Sequence of chain 1.E:
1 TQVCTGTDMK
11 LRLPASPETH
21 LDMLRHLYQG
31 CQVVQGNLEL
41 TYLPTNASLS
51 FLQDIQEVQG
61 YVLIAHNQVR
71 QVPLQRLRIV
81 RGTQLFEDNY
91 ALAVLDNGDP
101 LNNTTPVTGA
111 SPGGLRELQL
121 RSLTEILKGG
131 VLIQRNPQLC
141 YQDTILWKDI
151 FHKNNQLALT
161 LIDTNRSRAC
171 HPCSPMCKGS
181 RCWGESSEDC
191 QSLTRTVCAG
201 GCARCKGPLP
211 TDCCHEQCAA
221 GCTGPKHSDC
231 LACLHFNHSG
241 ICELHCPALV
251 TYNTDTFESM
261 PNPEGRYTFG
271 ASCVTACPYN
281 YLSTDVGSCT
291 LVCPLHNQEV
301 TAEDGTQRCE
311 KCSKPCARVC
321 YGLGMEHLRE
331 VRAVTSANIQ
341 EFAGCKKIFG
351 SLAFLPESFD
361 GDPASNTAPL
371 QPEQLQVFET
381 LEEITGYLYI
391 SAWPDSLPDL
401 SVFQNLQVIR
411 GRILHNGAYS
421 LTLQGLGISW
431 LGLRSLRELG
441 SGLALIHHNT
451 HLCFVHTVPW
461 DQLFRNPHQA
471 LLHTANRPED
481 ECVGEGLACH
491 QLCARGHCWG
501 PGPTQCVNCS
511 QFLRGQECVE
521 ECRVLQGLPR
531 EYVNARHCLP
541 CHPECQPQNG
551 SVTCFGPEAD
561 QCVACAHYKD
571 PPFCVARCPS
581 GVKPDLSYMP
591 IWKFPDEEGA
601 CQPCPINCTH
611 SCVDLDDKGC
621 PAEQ

The protein below binds the small molecule below.
Small molecule (SMILES): CC(=O)N[C@@H]1[C@@H](O)[C@H](O)[C@@H](CO)O[C@H]1O

Binding-site contacts:
Ligand atom C7 contacts residue GLN548 of chain 1.E at 4.2 Å.
Ligand atom O7 contacts residue ASN549 of chain 1.E at 3.7 Å.
Ligand atom O5 contacts residue ARG530 of chain 1.E at 4.3 Å.
Ligand atom C7 contacts residue ASN549 of chain 1.E at 3.5 Å.
Ligand atom C8 contacts residue ASN549 of chain 1.E at 3.5 Å.
Ligand atom C1 contacts residue PRO547 of chain 1.E at 4.1 Å (hydrophobic).
Ligand atom O7 contacts residue GLN546 of chain 1.E at 4.0 Å.
Ligand atom O7 contacts residue GLN548 of chain 1.E at 4.0 Å.
Ligand atom C3 contacts residue ASN549 of chain 1.E at 3.9 Å.
Ligand atom O5 contacts residue ASN549 of chain 1.E at 2.4 Å (h-bond).
Ligand atom N2 contacts residue ASN549 of chain 1.E at 3.0 Å (h-bond).
Ligand atom C4 contacts residue ASN549 of chain 1.E at 4.3 Å.
Ligand atom C5 contacts residue ASN549 of chain 1.E at 3.7 Å.
Ligand atom C2 contacts residue ASN549 of chain 1.E at 2.5 Å.
Ligand atom O7 contacts residue PRO547 of chain 1.E at 4.0 Å.
Ligand atom C1 contacts residue ASN549 of chain 1.E at 1.4 Å.
Ligand atom C1 contacts residue ARG530 of chain 1.E at 4.2 Å.
Ligand atom C8 contacts residue GLN548 of chain 1.E at 3.6 Å.